A small-molecule ligand and the protein it binds are described below.
Small molecule (SMILES): CC(=O)N[C@@H]1[C@@H](O)[C@H](O)[C@@H](CO)O[C@H]1O

Sequence of chain 1.C:
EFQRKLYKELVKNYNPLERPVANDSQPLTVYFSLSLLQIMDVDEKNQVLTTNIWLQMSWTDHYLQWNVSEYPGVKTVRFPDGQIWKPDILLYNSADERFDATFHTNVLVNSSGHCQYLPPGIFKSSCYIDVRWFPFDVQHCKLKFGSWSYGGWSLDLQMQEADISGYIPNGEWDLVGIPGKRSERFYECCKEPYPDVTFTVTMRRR

Binding-site contacts:
Ligand atom C3 contacts residue SER69 of chain 1.C at 3.5 Å.
Ligand atom O3 contacts residue SER69 of chain 1.C at 3.8 Å.
Ligand atom C2 contacts residue ASN67 of chain 1.C at 2.4 Å.
Ligand atom O5 contacts residue ASN67 of chain 1.C at 2.4 Å (h-bond).
Ligand atom C1 contacts residue ASN67 of chain 1.C at 1.4 Å.
Ligand atom C8 contacts residue SER69 of chain 1.C at 4.0 Å.
Ligand atom C5 contacts residue ASN67 of chain 1.C at 3.7 Å.
Ligand atom N2 contacts residue SER69 of chain 1.C at 3.3 Å (h-bond).
Ligand atom O7 contacts residue ASN67 of chain 1.C at 3.8 Å.
Ligand atom C4 contacts residue ASN67 of chain 1.C at 4.2 Å.
Ligand atom C7 contacts residue ASN67 of chain 1.C at 3.5 Å.
Ligand atom N2 contacts residue ASN67 of chain 1.C at 2.9 Å (h-bond).
Ligand atom C7 contacts residue SER69 of chain 1.C at 4.2 Å.
Ligand atom C1 contacts residue SER69 of chain 1.C at 4.4 Å.
Ligand atom C3 contacts residue ASN67 of chain 1.C at 3.8 Å.
Ligand atom C2 contacts residue SER69 of chain 1.C at 3.9 Å.
Ligand atom C1 contacts residue GLU70 of chain 1.C at 4.4 Å.